A protein and the small-molecule ligand that binds it are described below.
Small molecule (SMILES): CC(=O)N[C@@H]1[C@@H](O)[C@H](O)[C@@H](CO)O[C@H]1O

Sequence of chain 1.B:
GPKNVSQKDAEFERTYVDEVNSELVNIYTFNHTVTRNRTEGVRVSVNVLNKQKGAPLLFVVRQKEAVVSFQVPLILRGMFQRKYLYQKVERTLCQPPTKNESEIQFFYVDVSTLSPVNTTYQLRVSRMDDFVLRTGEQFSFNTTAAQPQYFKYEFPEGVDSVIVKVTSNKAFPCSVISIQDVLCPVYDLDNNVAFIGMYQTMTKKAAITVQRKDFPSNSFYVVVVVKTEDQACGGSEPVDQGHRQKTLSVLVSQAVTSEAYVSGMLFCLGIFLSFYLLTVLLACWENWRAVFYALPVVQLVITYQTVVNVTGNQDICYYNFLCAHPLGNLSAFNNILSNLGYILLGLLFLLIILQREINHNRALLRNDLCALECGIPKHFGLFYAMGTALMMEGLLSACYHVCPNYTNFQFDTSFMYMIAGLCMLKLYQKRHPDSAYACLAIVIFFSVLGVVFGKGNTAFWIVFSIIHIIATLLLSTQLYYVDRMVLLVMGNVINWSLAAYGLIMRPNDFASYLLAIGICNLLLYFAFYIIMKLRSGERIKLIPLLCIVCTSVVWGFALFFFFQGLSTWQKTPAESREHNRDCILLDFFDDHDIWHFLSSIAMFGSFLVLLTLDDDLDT

Binding-site contacts:
Ligand atom C3 contacts residue ASN27 of chain 1.B at 3.7 Å.
Ligand atom C4 contacts residue ASN27 of chain 1.B at 4.2 Å.
Ligand atom O5 contacts residue ASN27 of chain 1.B at 2.4 Å (h-bond).
Ligand atom C1 contacts residue ASN27 of chain 1.B at 1.4 Å.
Ligand atom C2 contacts residue ASN27 of chain 1.B at 2.5 Å.
Ligand atom C5 contacts residue ASN27 of chain 1.B at 3.6 Å.
Ligand atom N2 contacts residue ASN27 of chain 1.B at 3.2 Å (h-bond).
Ligand atom C7 contacts residue ASN27 of chain 1.B at 3.3 Å.
Ligand atom O3 contacts residue ASN27 of chain 1.B at 3.5 Å (h-bond).
Ligand atom O7 contacts residue ASN27 of chain 1.B at 2.8 Å (h-bond).
Ligand atom O3 contacts residue GLY24 of chain 1.B at 4.2 Å.